Sequence of chain 3.C:
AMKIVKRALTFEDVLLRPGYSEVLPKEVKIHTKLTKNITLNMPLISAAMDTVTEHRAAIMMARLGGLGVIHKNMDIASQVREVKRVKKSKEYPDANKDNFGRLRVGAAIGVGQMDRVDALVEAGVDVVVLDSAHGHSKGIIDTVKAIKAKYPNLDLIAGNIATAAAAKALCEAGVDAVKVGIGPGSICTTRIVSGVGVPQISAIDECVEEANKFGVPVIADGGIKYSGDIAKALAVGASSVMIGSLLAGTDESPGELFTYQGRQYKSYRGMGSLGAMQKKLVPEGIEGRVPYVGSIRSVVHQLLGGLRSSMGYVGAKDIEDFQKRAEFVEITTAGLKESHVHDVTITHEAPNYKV

Binding-site contacts:
Ligand atom C10 contacts residue ALA167 of chain 3.C at 3.8 Å (hydrophobic).
Ligand atom C21 contacts residue TYR361 of chain 2.C at 4.0 Å (hydrophobic).
Ligand atom C28 contacts residue LEU47 of chain 2.C at 3.4 Å (hydrophobic).
Ligand atom CL contacts residue HIS168 of chain 3.C at 3.6 Å.
Ligand atom C13 contacts residue VAL330 of chain 3.C at 3.9 Å (hydrophobic).
Ligand atom C3 contacts residue MET305 of chain 3.C at 3.5 Å (hydrophobic).
Ligand atom C8 contacts residue GLU332 of chain 3.C at 3.8 Å.
Ligand atom C8 contacts residue THR224 of chain 3.C at 3.7 Å.
Ligand atom C22 contacts residue TYR361 of chain 2.C at 3.7 Å (hydrophobic).
Ligand atom CL contacts residue GLY360 of chain 2.C at 3.0 Å.
Ligand atom C21 contacts residue SER357 of chain 2.C at 3.5 Å.
Ligand atom N4 contacts residue GLU332 of chain 3.C at 3.0 Å (salt-bridge).
Ligand atom C22 contacts residue PRO48 of chain 2.C at 3.9 Å (hydrophobic).
Ligand atom C6 contacts residue ALA167 of chain 3.C at 3.9 Å (hydrophobic).
Ligand atom C7 contacts residue ALA167 of chain 3.C at 3.8 Å (hydrophobic).
Ligand atom C22 contacts residue SER357 of chain 2.C at 3.5 Å.
Ligand atom C8 contacts residue ALA167 of chain 3.C at 3.8 Å (hydrophobic).
Ligand atom O4 contacts residue ALA167 of chain 3.C at 3.8 Å.
Ligand atom C21 contacts residue PRO48 of chain 2.C at 3.7 Å (hydrophobic).
Ligand atom C1 contacts residue GLY306 of chain 3.C at 4.0 Å.
Ligand atom CL contacts residue VAL46 of chain 2.C at 4.0 Å.
Ligand atom N3 contacts residue GLU332 of chain 3.C at 3.3 Å (salt-bridge).
Ligand atom C22 contacts residue GLU332 of chain 3.C at 3.9 Å.
Ligand atom C13 contacts residue GLY306 of chain 3.C at 4.0 Å.
Ligand atom C17 contacts residue GLU332 of chain 3.C at 3.9 Å.
Ligand atom C18 contacts residue ALA167 of chain 3.C at 3.8 Å (hydrophobic).
Ligand atom C9 contacts residue ALA167 of chain 3.C at 3.9 Å (hydrophobic).
Ligand atom C2 contacts residue GLY306 of chain 3.C at 3.5 Å.
Ligand atom C13 contacts residue GLU332 of chain 3.C at 4.0 Å.
Ligand atom C10 contacts residue GLU332 of chain 3.C at 3.6 Å.
Ligand atom C8 contacts residue IMP1 of chain 3.Y at 3.6 Å.
Ligand atom C3 contacts residue GLY306 of chain 3.C at 3.4 Å.
Ligand atom C20 contacts residue HIS168 of chain 3.C at 3.9 Å.
Ligand atom C20 contacts residue PRO48 of chain 2.C at 3.9 Å (hydrophobic).
Ligand atom O3 contacts residue SER166 of chain 3.C at 3.9 Å.
Ligand atom C4 contacts residue GLY306 of chain 3.C at 3.7 Å.
Ligand atom C17 contacts residue ALA167 of chain 3.C at 3.8 Å (hydrophobic).
Ligand atom CL contacts residue TYR361 of chain 2.C at 3.9 Å.
Ligand atom C7 contacts residue IMP1 of chain 3.Y at 3.9 Å.
Ligand atom N4 contacts residue ALA167 of chain 3.C at 3.8 Å.

The small molecule below binds the protein below.
Small molecule (SMILES): C=C(C)c1cccc(C(C)(C)NC(=O)Nc2ccc(Cl)c(OCC(=O)O)c2)c1

Sequence of chain 2.C:
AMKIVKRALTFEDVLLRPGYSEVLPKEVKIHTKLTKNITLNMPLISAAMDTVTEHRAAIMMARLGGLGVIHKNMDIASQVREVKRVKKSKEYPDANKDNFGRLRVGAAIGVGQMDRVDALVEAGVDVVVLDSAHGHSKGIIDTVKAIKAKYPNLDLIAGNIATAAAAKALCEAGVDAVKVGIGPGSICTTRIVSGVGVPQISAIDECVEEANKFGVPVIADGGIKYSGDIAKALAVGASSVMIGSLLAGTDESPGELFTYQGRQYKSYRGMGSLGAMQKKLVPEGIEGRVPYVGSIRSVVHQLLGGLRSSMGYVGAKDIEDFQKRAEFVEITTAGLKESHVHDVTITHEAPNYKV